A small-molecule ligand and the protein it binds are described below.
Small molecule (SMILES): Oc1ccc(Cl)cc1Cl

Binding-site contacts:
Ligand atom CAE contacts residue ALA158 of chain 1.B at 4.0 Å (hydrophobic).
Ligand atom CAD contacts residue TYR157 of chain 1.B at 3.7 Å (hydrophobic).
Ligand atom CAG contacts residue ALA158 of chain 1.B at 3.9 Å (hydrophobic).
Ligand atom CAH contacts residue ALA158 of chain 1.B at 3.8 Å (hydrophobic).
Ligand atom CL2 contacts residue TYR124 of chain 1.B at 4.2 Å.
Ligand atom CL2 contacts residue LEU95 of chain 1.B at 3.5 Å.
Ligand atom CAF contacts residue TYR172 of chain 1.B at 4.0 Å (hydrophobic).
Ligand atom CAH contacts residue THR162 of chain 1.B at 4.3 Å.
Ligand atom CAH contacts residue TYR172 of chain 1.B at 4.1 Å (hydrophobic).
Ligand atom CL2 contacts residue THR162 of chain 1.B at 3.1 Å.
Ligand atom CL1 contacts residue PHE128 of chain 1.B at 3.4 Å.
Ligand atom OAA contacts residue VAL110 of chain 1.B at 3.3 Å.
Ligand atom CAG contacts residue VAL110 of chain 1.B at 4.2 Å (hydrophobic).
Ligand atom CAE contacts residue TYR157 of chain 1.B at 3.9 Å (hydrophobic).
Ligand atom CL1 contacts residue ILE187 of chain 1.B at 4.1 Å.
Ligand atom CAF contacts residue PHE128 of chain 1.B at 4.0 Å (hydrophobic).
Ligand atom CL1 contacts residue TRP130 of chain 1.B at 3.3 Å.
Ligand atom CAI contacts residue TRP130 of chain 1.B at 4.0 Å (hydrophobic).
Ligand atom CL2 contacts residue PHE128 of chain 1.B at 4.4 Å.
Ligand atom OAA contacts residue HIS102 of chain 1.B at 2.7 Å (h-bond).
Ligand atom CAF contacts residue ALA158 of chain 1.B at 3.5 Å (hydrophobic).
Ligand atom CAD contacts residue ALA158 of chain 1.B at 4.2 Å (hydrophobic).
Ligand atom CL2 contacts residue PRO99 of chain 1.B at 4.0 Å.
Ligand atom CAI contacts residue PHE128 of chain 1.B at 4.3 Å (hydrophobic).
Ligand atom CL1 contacts residue ALA158 of chain 1.B at 4.2 Å.
Ligand atom CAG contacts residue TRP130 of chain 1.B at 3.8 Å (hydrophobic).
Ligand atom CAE contacts residue PRO99 of chain 1.B at 3.5 Å (hydrophobic).
Ligand atom CAD contacts residue PRO99 of chain 1.B at 3.7 Å (hydrophobic).
Ligand atom CAD contacts residue GLY98 of chain 1.B at 3.9 Å.
Ligand atom CAD contacts residue HIS102 of chain 1.B at 3.4 Å.
Ligand atom CAH contacts residue PRO99 of chain 1.B at 3.7 Å (hydrophobic).
Ligand atom OAA contacts residue TRP130 of chain 1.B at 2.7 Å (h-bond).
Ligand atom CL2 contacts residue TYR161 of chain 1.B at 3.9 Å.
Ligand atom CAE contacts residue GLY98 of chain 1.B at 3.6 Å.
Ligand atom CAI contacts residue VAL110 of chain 1.B at 4.2 Å (hydrophobic).
Ligand atom CL2 contacts residue TYR172 of chain 1.B at 3.4 Å.
Ligand atom CL1 contacts residue VAL110 of chain 1.B at 4.2 Å.
Ligand atom CAG contacts residue HIS102 of chain 1.B at 3.5 Å.
Ligand atom CAF contacts residue PRO99 of chain 1.B at 4.2 Å (hydrophobic).
Ligand atom CAI contacts residue ALA158 of chain 1.B at 3.6 Å (hydrophobic).

Sequence of chain 1.B:
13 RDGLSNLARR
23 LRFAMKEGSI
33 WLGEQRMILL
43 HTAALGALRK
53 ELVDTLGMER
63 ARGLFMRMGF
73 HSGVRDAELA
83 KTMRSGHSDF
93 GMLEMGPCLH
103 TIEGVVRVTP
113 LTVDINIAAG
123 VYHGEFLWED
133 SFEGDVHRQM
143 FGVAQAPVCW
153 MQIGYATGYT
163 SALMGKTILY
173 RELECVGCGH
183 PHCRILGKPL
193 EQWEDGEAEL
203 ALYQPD